Sequence of chain 1.A:
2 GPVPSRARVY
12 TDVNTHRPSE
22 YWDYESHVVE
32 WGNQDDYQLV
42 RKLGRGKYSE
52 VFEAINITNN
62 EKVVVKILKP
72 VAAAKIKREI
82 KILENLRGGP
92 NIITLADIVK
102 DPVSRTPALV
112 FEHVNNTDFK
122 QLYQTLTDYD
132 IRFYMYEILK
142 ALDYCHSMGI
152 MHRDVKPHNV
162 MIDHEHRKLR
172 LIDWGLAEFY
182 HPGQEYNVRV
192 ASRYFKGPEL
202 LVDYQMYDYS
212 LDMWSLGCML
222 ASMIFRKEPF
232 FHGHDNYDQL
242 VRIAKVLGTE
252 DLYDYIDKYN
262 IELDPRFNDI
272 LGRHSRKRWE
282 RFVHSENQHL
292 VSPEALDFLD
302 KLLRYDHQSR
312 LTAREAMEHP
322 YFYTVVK

Binding-site contacts:
Ligand atom C5 contacts residue LYS101 of chain 1.A at 4.0 Å.
Ligand atom C2 contacts residue ASP102 of chain 1.A at 3.9 Å.
Ligand atom C3 contacts residue THR107 of chain 1.A at 4.1 Å.
Ligand atom C5 contacts residue ASP102 of chain 1.A at 3.4 Å.
Ligand atom C11 contacts residue GLN35 of chain 1.A at 3.2 Å.
Ligand atom C12 contacts residue GLN35 of chain 1.A at 3.6 Å.
Ligand atom C9 contacts residue GLN35 of chain 1.A at 3.6 Å.
Ligand atom C1 contacts residue LEU40 of chain 1.A at 3.9 Å (hydrophobic).
Ligand atom C7 contacts residue ASP102 of chain 1.A at 3.9 Å.
Ligand atom C5 contacts residue THR107 of chain 1.A at 3.5 Å.
Ligand atom C24 contacts residue LEU40 of chain 1.A at 4.1 Å (hydrophobic).
Ligand atom C4 contacts residue PRO108 of chain 1.A at 4.3 Å (hydrophobic).
Ligand atom C4 contacts residue ILE68 of chain 1.A at 3.7 Å (hydrophobic).
Ligand atom C8 contacts residue GLN35 of chain 1.A at 4.0 Å.
Ligand atom C12 contacts residue ASP36 of chain 1.A at 4.2 Å.
Ligand atom C11 contacts residue TYR38 of chain 1.A at 3.6 Å (hydrophobic).
Ligand atom C4 contacts residue THR107 of chain 1.A at 3.4 Å.
Ligand atom C1 contacts residue ILE68 of chain 1.A at 4.2 Å (hydrophobic).
Ligand atom C contacts residue ASP102 of chain 1.A at 4.1 Å.
Ligand atom C6 contacts residue ALA109 of chain 1.A at 4.4 Å (hydrophobic).
Ligand atom C9 contacts residue ASP102 of chain 1.A at 3.9 Å.
Ligand atom C6 contacts residue LYS101 of chain 1.A at 4.2 Å.
Ligand atom C10 contacts residue GLN35 of chain 1.A at 3.7 Å.
Ligand atom C22 contacts residue GLN35 of chain 1.A at 3.1 Å.
Ligand atom C6 contacts residue GLN35 of chain 1.A at 3.9 Å.
Ligand atom C3 contacts residue ILE68 of chain 1.A at 3.7 Å (hydrophobic).
Ligand atom C6 contacts residue VAL100 of chain 1.A at 4.0 Å (hydrophobic).
Ligand atom C24 contacts residue TYR38 of chain 1.A at 4.1 Å (hydrophobic).
Ligand atom C4 contacts residue ASP102 of chain 1.A at 3.6 Å.
Ligand atom C23 contacts residue GLN35 of chain 1.A at 3.8 Å.
Ligand atom C3 contacts residue ASP102 of chain 1.A at 3.8 Å.
Ligand atom C22 contacts residue TYR38 of chain 1.A at 3.1 Å (hydrophobic).
Ligand atom C24 contacts residue VAL66 of chain 1.A at 4.3 Å (hydrophobic).
Ligand atom C5 contacts residue PRO108 of chain 1.A at 4.3 Å (hydrophobic).
Ligand atom C5 contacts residue ALA109 of chain 1.A at 3.6 Å (hydrophobic).
Ligand atom C5 contacts residue VAL100 of chain 1.A at 4.2 Å (hydrophobic).
Ligand atom C23 contacts residue TYR38 of chain 1.A at 4.2 Å (hydrophobic).
Ligand atom C6 contacts residue ASP102 of chain 1.A at 3.7 Å.
Ligand atom C4 contacts residue ALA109 of chain 1.A at 3.8 Å (hydrophobic).
Ligand atom C12 contacts residue TYR38 of chain 1.A at 3.3 Å (hydrophobic).

The protein below binds the small molecule below.
Small molecule (SMILES): CCc1ccccc1-c1ccc(CNCCc2nc3ccccc3[nH]2)cc1C